Sequence of chain 1.A:
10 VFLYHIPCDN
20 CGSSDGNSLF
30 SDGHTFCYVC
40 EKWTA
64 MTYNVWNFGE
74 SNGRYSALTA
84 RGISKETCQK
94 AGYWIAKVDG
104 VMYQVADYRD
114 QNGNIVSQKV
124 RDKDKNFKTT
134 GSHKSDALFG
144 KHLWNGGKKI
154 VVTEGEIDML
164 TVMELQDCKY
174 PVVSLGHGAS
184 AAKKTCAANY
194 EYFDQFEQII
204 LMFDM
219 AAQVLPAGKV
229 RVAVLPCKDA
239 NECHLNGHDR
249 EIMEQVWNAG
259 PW

Binding-site contacts:
Ligand atom N3 contacts residue TYR37 of chain 1.A at 3.7 Å.
Ligand atom O2' contacts residue PRO441 of chain 1.C at 3.9 Å.
Ligand atom O2' contacts residue ILE440 of chain 1.C at 3.4 Å (h-bond).
Ligand atom C2' contacts residue TTP1 of chain 1.G at 3.3 Å.
Ligand atom O2' contacts residue ALA438 of chain 1.C at 2.3 Å (h-bond).
Ligand atom C2 contacts residue TYR37 of chain 1.A at 3.6 Å (hydrophobic).
Ligand atom N2 contacts residue HIS653 of chain 1.C at 3.7 Å.
Ligand atom N4 contacts residue TTP1 of chain 1.G at 3.5 Å (h-bond).
Ligand atom N1 contacts residue TYR37 of chain 1.A at 3.4 Å.
Ligand atom OP1 contacts residue ASP365 of chain 1.C at 3.7 Å.
Ligand atom OP1 contacts residue ASP366 of chain 1.C at 2.9 Å (salt-bridge).
Ligand atom OP1 contacts residue VAL363 of chain 1.C at 3.5 Å.
Ligand atom C4 contacts residue TYR37 of chain 1.A at 3.6 Å (hydrophobic).
Ligand atom C2 contacts residue ARG429 of chain 1.C at 3.8 Å.
Ligand atom C6 contacts residue TYR37 of chain 1.A at 3.7 Å (hydrophobic).
Ligand atom N3 contacts residue GLN439 of chain 1.C at 3.3 Å (h-bond).
Ligand atom N9 contacts residue TYR37 of chain 1.A at 3.9 Å.
Ligand atom O2 contacts residue LYS394 of chain 1.C at 3.8 Å.
Ligand atom C1' contacts residue GLN439 of chain 1.C at 3.9 Å.
Ligand atom O4' contacts residue LYS394 of chain 1.C at 3.5 Å (salt-bridge).
Ligand atom O2' contacts residue ARG339 of chain 1.C at 3.6 Å.
Ligand atom O2 contacts residue HIS653 of chain 1.C at 3.9 Å.
Ligand atom C2' contacts residue ALA438 of chain 1.C at 3.4 Å (hydrophobic).
Ligand atom C2 contacts residue GLN439 of chain 1.C at 3.9 Å.
Ligand atom C1' contacts residue TYR37 of chain 1.A at 3.8 Å (hydrophobic).
Ligand atom OP1 contacts residue GLY442 of chain 1.C at 3.1 Å (h-bond).
Ligand atom C1' contacts residue GLN439 of chain 1.C at 3.9 Å.
Ligand atom C1' contacts residue ALA438 of chain 1.C at 3.4 Å (hydrophobic).
Ligand atom C4' contacts residue ALA438 of chain 1.C at 3.9 Å (hydrophobic).
Ligand atom O4' contacts residue GLN439 of chain 1.C at 3.5 Å.
Ligand atom OP2 contacts residue ARG444 of chain 1.C at 3.6 Å.
Ligand atom C5 contacts residue TYR37 of chain 1.A at 3.6 Å (hydrophobic).
Ligand atom N6 contacts residue TYR37 of chain 1.A at 3.8 Å.
Ligand atom C5' contacts residue ILE440 of chain 1.C at 3.4 Å (hydrophobic).
Ligand atom O4' contacts residue ALA438 of chain 1.C at 3.7 Å.
Ligand atom O2' contacts residue LYS394 of chain 1.C at 3.4 Å (salt-bridge).
Ligand atom O3' contacts residue ASP365 of chain 1.C at 3.9 Å.
Ligand atom O2' contacts residue GLN439 of chain 1.C at 2.8 Å (h-bond).
Ligand atom O2 contacts residue ARG429 of chain 1.C at 2.6 Å (salt-bridge).
Ligand atom C4' contacts residue ILE440 of chain 1.C at 3.8 Å (hydrophobic).

This protein binds this small molecule.
Small molecule (SMILES): Nc1ccn([C@@H]2O[C@H](CO[P](=O)(O)O[C@H]3[C@@H](O)[C@H](n4ccc(N)nc4=O)O[C@@H]3CO[P](=O)(O)O[C@H]3[C@@H](O)[C@H](n4cnc5c(N)ncnc54)O[C@@H]3CO)[C@@H](O[P](=O)(O)OC[C@H]3O[C@@H](n4cnc5c(N)ncnc54)[C@H](O)[C@@H]3O[P](=O)(O)OC[C@H]3O[C@@H](n4cnc5c(=O)nc(N)[nH]c54)[C@H](O)[C@@H]3O[P](=O)(O)OC[C@@H]3CC[C@H](n4ccc(N)nc4=O)O3)[C@H]2O)c(=O)n1

Sequence of chain 1.C:
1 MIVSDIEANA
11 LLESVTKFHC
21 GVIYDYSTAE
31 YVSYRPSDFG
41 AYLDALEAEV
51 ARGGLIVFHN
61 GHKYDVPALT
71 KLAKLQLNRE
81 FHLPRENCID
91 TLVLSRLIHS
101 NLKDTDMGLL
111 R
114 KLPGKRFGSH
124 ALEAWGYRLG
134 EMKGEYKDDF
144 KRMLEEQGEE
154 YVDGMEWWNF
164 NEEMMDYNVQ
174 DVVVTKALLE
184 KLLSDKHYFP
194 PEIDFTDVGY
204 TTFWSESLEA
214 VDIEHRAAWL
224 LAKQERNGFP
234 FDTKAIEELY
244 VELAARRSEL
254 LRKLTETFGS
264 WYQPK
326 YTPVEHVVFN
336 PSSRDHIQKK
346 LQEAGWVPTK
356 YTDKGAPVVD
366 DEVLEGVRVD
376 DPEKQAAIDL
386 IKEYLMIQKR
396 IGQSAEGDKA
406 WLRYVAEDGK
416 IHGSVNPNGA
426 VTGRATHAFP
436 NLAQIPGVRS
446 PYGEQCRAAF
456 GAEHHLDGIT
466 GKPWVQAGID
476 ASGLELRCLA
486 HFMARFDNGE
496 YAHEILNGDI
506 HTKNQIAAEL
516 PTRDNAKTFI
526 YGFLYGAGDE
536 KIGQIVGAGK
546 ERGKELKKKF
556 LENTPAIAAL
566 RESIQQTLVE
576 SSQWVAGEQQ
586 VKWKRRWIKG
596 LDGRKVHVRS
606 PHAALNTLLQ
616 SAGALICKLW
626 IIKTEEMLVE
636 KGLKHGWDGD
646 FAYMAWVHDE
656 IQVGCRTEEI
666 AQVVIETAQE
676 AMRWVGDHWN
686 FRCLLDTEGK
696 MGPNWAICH